This protein binds this small molecule.
Small molecule (SMILES): CC(C)(C)CC(C)(C)c1ccc(O)cc1

Sequence of chain 1.A:
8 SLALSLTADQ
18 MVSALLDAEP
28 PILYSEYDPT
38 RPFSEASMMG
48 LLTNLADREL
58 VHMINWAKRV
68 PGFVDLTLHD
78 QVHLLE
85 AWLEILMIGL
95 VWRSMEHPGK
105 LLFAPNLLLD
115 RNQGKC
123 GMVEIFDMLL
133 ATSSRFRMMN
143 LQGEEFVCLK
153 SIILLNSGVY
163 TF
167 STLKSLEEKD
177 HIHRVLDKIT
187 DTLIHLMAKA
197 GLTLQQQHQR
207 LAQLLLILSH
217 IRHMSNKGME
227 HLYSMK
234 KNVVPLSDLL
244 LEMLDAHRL

Binding-site contacts:
Ligand atom CAL contacts residue ARG97 of chain 1.A at 4.4 Å.
Ligand atom CAH contacts residue LEU49 of chain 1.A at 4.2 Å (hydrophobic).
Ligand atom CAB contacts residue ALA53 of chain 1.A at 3.4 Å (hydrophobic).
Ligand atom OAF contacts residue ARG97 of chain 1.A at 3.4 Å (salt-bridge).
Ligand atom CAH contacts residue GLU56 of chain 1.A at 3.6 Å.
Ligand atom CAM contacts residue PHE107 of chain 1.A at 4.2 Å (hydrophobic).
Ligand atom CAG contacts residue MET91 of chain 1.A at 4.4 Å (hydrophobic).
Ligand atom OAF contacts residue GLU56 of chain 1.A at 2.5 Å (salt-bridge).
Ligand atom CAJ contacts residue ALA53 of chain 1.A at 4.3 Å (hydrophobic).
Ligand atom CAC contacts residue LEU87 of chain 1.A at 3.5 Å (hydrophobic).
Ligand atom OAF contacts residue LEU94 of chain 1.A at 4.5 Å.
Ligand atom CAJ contacts residue PHE107 of chain 1.A at 4.3 Å (hydrophobic).
Ligand atom CAI contacts residue LEU94 of chain 1.A at 3.9 Å (hydrophobic).
Ligand atom CAJ contacts residue LEU49 of chain 1.A at 4.0 Å (hydrophobic).
Ligand atom CAE contacts residue PHE107 of chain 1.A at 3.4 Å (hydrophobic).
Ligand atom CAG contacts residue LEU94 of chain 1.A at 3.8 Å (hydrophobic).
Ligand atom CAB contacts residue LEU90 of chain 1.A at 4.0 Å (hydrophobic).
Ligand atom CAD contacts residue MET91 of chain 1.A at 3.9 Å (hydrophobic).
Ligand atom CAH contacts residue ALA53 of chain 1.A at 4.1 Å (hydrophobic).
Ligand atom CAO contacts residue PHE107 of chain 1.A at 4.5 Å (hydrophobic).
Ligand atom CAB contacts residue LEU87 of chain 1.A at 3.9 Å (hydrophobic).
Ligand atom CAH contacts residue PHE107 of chain 1.A at 4.3 Å (hydrophobic).
Ligand atom CAL contacts residue GLU56 of chain 1.A at 3.4 Å.
Ligand atom CAE contacts residue LEU49 of chain 1.A at 4.2 Å (hydrophobic).
Ligand atom CAN contacts residue LEU87 of chain 1.A at 4.4 Å (hydrophobic).
Ligand atom CAG contacts residue LEU90 of chain 1.A at 3.7 Å (hydrophobic).
Ligand atom CAA contacts residue THR50 of chain 1.A at 3.9 Å.
Ligand atom CAI contacts residue PHE107 of chain 1.A at 4.4 Å (hydrophobic).
Ligand atom OAF contacts residue LEU90 of chain 1.A at 4.0 Å.
Ligand atom CAL contacts residue LEU90 of chain 1.A at 4.2 Å (hydrophobic).
Ligand atom CAD contacts residue LEU87 of chain 1.A at 4.2 Å (hydrophobic).